Sequence of chain 1.A:
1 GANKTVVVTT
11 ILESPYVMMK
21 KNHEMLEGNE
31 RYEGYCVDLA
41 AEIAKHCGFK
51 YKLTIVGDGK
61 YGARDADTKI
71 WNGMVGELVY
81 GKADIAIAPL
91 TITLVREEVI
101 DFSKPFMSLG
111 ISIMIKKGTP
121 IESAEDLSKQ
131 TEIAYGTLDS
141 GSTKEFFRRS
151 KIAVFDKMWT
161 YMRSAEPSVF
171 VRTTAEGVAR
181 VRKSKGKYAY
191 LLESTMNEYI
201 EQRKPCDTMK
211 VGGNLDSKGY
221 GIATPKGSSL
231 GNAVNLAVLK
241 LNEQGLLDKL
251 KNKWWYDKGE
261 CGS

The protein below binds the small molecule below.
Small molecule (SMILES): CN1Cc2c(n(C[C@H](N)C(=O)O)c(=O)[nH]c2=O)C1

Binding-site contacts:
Ligand atom N4 contacts residue GLU193 of chain 1.A at 2.8 Å (salt-bridge).
Ligand atom C9 contacts residue THR91 of chain 1.A at 3.5 Å.
Ligand atom C6 contacts residue TYR61 of chain 1.A at 3.3 Å (hydrophobic).
Ligand atom O4 contacts residue LEU90 of chain 1.A at 3.6 Å.
Ligand atom C10 contacts residue TYR61 of chain 1.A at 3.6 Å (hydrophobic).
Ligand atom C8 contacts residue TYR61 of chain 1.A at 3.4 Å (hydrophobic).
Ligand atom C9 contacts residue SER142 of chain 1.A at 3.2 Å.
Ligand atom O4 contacts residue THR91 of chain 1.A at 2.9 Å (h-bond).
Ligand atom O2 contacts residue LEU192 of chain 1.A at 3.3 Å.
Ligand atom O3 contacts residue TYR61 of chain 1.A at 3.4 Å.
Ligand atom N2 contacts residue GLU193 of chain 1.A at 3.6 Å.
Ligand atom C2 contacts residue GLU193 of chain 1.A at 3.7 Å.
Ligand atom C5 contacts residue TYR61 of chain 1.A at 3.7 Å (hydrophobic).
Ligand atom C3 contacts residue LEU138 of chain 1.A at 3.5 Å (hydrophobic).
Ligand atom O2 contacts residue GLU193 of chain 1.A at 2.9 Å (salt-bridge).
Ligand atom C8 contacts residue MET196 of chain 1.A at 3.7 Å (hydrophobic).
Ligand atom C4 contacts residue GLU193 of chain 1.A at 3.4 Å.
Ligand atom C6 contacts residue GLU193 of chain 1.A at 3.7 Å.
Ligand atom O3 contacts residue SER142 of chain 1.A at 2.9 Å (h-bond).
Ligand atom N2 contacts residue LEU138 of chain 1.A at 3.5 Å.
Ligand atom O3 contacts residue GLY141 of chain 1.A at 3.5 Å.
Ligand atom O3 contacts residue ARG96 of chain 1.A at 2.9 Å (salt-bridge).
Ligand atom O4 contacts residue TYR61 of chain 1.A at 3.6 Å.
Ligand atom O1 contacts residue THR143 of chain 1.A at 3.0 Å (h-bond).
Ligand atom C10 contacts residue SER142 of chain 1.A at 3.4 Å.
Ligand atom C1 contacts residue GLU193 of chain 1.A at 3.2 Å.
Ligand atom O4 contacts residue ARG96 of chain 1.A at 2.8 Å (salt-bridge).
Ligand atom C2 contacts residue THR143 of chain 1.A at 3.4 Å.
Ligand atom C10 contacts residue THR91 of chain 1.A at 3.7 Å.
Ligand atom C10 contacts residue ARG96 of chain 1.A at 3.5 Å.
Ligand atom C9 contacts residue GLU193 of chain 1.A at 3.4 Å.
Ligand atom N4 contacts residue PRO89 of chain 1.A at 2.8 Å (h-bond).
Ligand atom N4 contacts residue TYR220 of chain 1.A at 3.7 Å.
Ligand atom N2 contacts residue THR143 of chain 1.A at 2.8 Å (h-bond).
Ligand atom C3 contacts residue GLU193 of chain 1.A at 3.7 Å.
Ligand atom O1 contacts residue SER142 of chain 1.A at 3.1 Å (h-bond).
Ligand atom C8 contacts residue GLU13 of chain 1.A at 3.4 Å.
Ligand atom N1 contacts residue GLU193 of chain 1.A at 3.4 Å (salt-bridge).
Ligand atom N4 contacts residue THR91 of chain 1.A at 2.9 Å (h-bond).
Ligand atom O1 contacts residue GLY141 of chain 1.A at 3.7 Å.